A protein and the small-molecule ligand that binds it are described below.
Small molecule (SMILES): [H]/N=C(/N)N[C@H]1C[C@@H](S(=O)(=O)O)O[C@@H]([C@H](O)[C@H](O)CO)[C@@H]1NC(C)=O

Binding-site contacts:
Ligand atom O8 contacts residue GLU194 of chain 2.A at 2.6 Å (salt-bridge).
Ligand atom C3 contacts residue GLU37 of chain 2.A at 3.8 Å.
Ligand atom N08 contacts residue GLU37 of chain 2.A at 3.8 Å.
Ligand atom O24 contacts residue ARG210 of chain 2.A at 3.2 Å (salt-bridge).
Ligand atom C4 contacts residue ASP69 of chain 2.A at 3.7 Å.
Ligand atom O9 contacts residue GLU194 of chain 2.A at 2.4 Å (salt-bridge).
Ligand atom C07 contacts residue TRP96 of chain 2.A at 3.5 Å (hydrophobic).
Ligand atom O23 contacts residue GOL1 of chain 2.F at 3.1 Å (h-bond).
Ligand atom O01 contacts residue ARG36 of chain 2.A at 3.1 Å (salt-bridge).
Ligand atom O9 contacts residue ALA164 of chain 2.A at 3.5 Å.
Ligand atom C11 contacts residue TRP96 of chain 2.A at 3.7 Å (hydrophobic).
Ligand atom N06 contacts residue ASP69 of chain 2.A at 3.0 Å (salt-bridge).
Ligand atom C8 contacts residue ARG210 of chain 2.A at 3.7 Å.
Ligand atom O01 contacts residue TYR324 of chain 2.A at 3.7 Å.
Ligand atom N08 contacts residue ARG74 of chain 2.A at 3.2 Å (salt-bridge).
Ligand atom C3 contacts residue ASP69 of chain 2.A at 3.4 Å.
Ligand atom N08 contacts residue ASP69 of chain 2.A at 2.9 Å (salt-bridge).
Ligand atom N09 contacts residue GLU145 of chain 2.A at 3.2 Å (salt-bridge).
Ligand atom N08 contacts residue TRP96 of chain 2.A at 2.8 Å (h-bond).
Ligand atom S02 contacts residue TYR324 of chain 2.A at 3.7 Å.
Ligand atom C9 contacts residue ALA164 of chain 2.A at 3.5 Å (hydrophobic).
Ligand atom C07 contacts residue GLU37 of chain 2.A at 3.7 Å.
Ligand atom C11 contacts residue ILE140 of chain 2.A at 3.8 Å (hydrophobic).
Ligand atom O24 contacts residue ARG289 of chain 2.A at 2.8 Å (salt-bridge).
Ligand atom C3 contacts residue TYR324 of chain 2.A at 3.6 Å (hydrophobic).
Ligand atom C11 contacts residue ARG142 of chain 2.A at 3.7 Å.
Ligand atom O10 contacts residue ARG70 of chain 2.A at 2.9 Å (salt-bridge).
Ligand atom C9 contacts residue ASN212 of chain 2.A at 3.8 Å.
Ligand atom C8 contacts residue GLU194 of chain 2.A at 3.6 Å.
Ligand atom O01 contacts residue ARG289 of chain 2.A at 2.9 Å (salt-bridge).
Ligand atom N06 contacts residue GLU37 of chain 2.A at 3.5 Å (salt-bridge).
Ligand atom O10 contacts residue ASP69 of chain 2.A at 3.8 Å.
Ligand atom N09 contacts residue TRP96 of chain 2.A at 3.4 Å (h-bond).
Ligand atom O8 contacts residue ARG210 of chain 2.A at 3.5 Å (salt-bridge).
Ligand atom O24 contacts residue HIS265 of chain 2.A at 3.4 Å.
Ligand atom O9 contacts residue ARG142 of chain 2.A at 3.2 Å (salt-bridge).
Ligand atom C2 contacts residue TYR324 of chain 2.A at 3.0 Å (hydrophobic).
Ligand atom O24 contacts residue TYR324 of chain 2.A at 3.8 Å.
Ligand atom C9 contacts residue GLU194 of chain 2.A at 3.2 Å.
Ligand atom S02 contacts residue ARG289 of chain 2.A at 3.8 Å.

Sequence of chain 2.A:
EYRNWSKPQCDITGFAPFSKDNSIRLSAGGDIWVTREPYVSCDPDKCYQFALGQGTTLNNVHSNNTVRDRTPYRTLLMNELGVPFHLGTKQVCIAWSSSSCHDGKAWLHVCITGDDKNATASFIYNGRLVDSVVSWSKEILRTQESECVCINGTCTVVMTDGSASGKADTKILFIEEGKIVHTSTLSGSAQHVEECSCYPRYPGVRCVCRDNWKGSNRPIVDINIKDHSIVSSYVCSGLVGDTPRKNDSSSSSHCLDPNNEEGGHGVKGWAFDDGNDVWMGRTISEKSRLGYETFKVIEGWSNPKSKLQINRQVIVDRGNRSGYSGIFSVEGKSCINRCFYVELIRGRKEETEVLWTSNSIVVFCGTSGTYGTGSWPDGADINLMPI